Binding-site contacts:
Ligand atom C3 contacts residue THR105 of chain 1.B at 4.1 Å.
Ligand atom N2 contacts residue ASN107 of chain 1.B at 3.5 Å (h-bond).
Ligand atom C4 contacts residue ASN107 of chain 1.B at 4.2 Å.
Ligand atom O3 contacts residue SER292 of chain 1.B at 3.2 Å (h-bond).
Ligand atom O3 contacts residue THR105 of chain 1.B at 3.2 Å.
Ligand atom C7 contacts residue ASN107 of chain 1.B at 4.2 Å.
Ligand atom C7 contacts residue ARG290 of chain 1.B at 4.0 Å.
Ligand atom C8 contacts residue ASN107 of chain 1.B at 4.3 Å.
Ligand atom C3 contacts residue ASN107 of chain 1.B at 3.2 Å.
Ligand atom C1 contacts residue ASN107 of chain 1.B at 1.4 Å.
Ligand atom O3 contacts residue ASN107 of chain 1.B at 2.3 Å (h-bond).
Ligand atom C8 contacts residue ARG290 of chain 1.B at 3.5 Å.
Ligand atom C3 contacts residue SER292 of chain 1.B at 4.3 Å.
Ligand atom O7 contacts residue ARG290 of chain 1.B at 4.1 Å.
Ligand atom O5 contacts residue THR105 of chain 1.B at 4.1 Å.
Ligand atom O6 contacts residue THR105 of chain 1.B at 3.1 Å (h-bond).
Ligand atom O5 contacts residue ASN107 of chain 1.B at 2.4 Å (h-bond).
Ligand atom C1 contacts residue ARG290 of chain 1.B at 4.3 Å.
Ligand atom C6 contacts residue THR105 of chain 1.B at 4.4 Å.
Ligand atom C8 contacts residue ILE188 of chain 1.B at 4.1 Å (hydrophobic).
Ligand atom C5 contacts residue ASN107 of chain 1.B at 3.7 Å.
Ligand atom C2 contacts residue ASN107 of chain 1.B at 2.5 Å.
Ligand atom C4 contacts residue THR105 of chain 1.B at 3.9 Å.

Sequence of chain 1.B:
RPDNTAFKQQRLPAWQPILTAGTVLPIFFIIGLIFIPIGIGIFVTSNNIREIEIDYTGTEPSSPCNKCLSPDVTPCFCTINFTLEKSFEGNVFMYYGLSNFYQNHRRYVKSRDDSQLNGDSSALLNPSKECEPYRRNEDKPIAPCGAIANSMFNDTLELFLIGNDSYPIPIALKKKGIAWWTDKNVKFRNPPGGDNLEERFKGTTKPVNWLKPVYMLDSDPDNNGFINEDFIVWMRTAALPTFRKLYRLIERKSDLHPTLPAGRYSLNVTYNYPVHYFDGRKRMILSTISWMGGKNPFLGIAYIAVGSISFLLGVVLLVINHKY

This protein binds this small molecule.
Small molecule (SMILES): CC(=O)N[C@@H]1[C@@H](O)[C@H](O)[C@@H](CO)O[C@H]1O